Sequence of chain 1.Y:
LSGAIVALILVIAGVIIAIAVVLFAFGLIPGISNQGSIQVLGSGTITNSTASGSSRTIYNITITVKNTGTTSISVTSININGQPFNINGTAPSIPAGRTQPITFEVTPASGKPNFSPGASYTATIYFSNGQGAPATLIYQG

Binding-site contacts:
Ligand atom C2 contacts residue ASN60 of chain 1.Y at 2.4 Å.
Ligand atom C8 contacts residue SER49 of chain 1.Y at 3.9 Å.
Ligand atom C1 contacts residue GLU105 of chain 1.Y at 4.1 Å.
Ligand atom C7 contacts residue ASN60 of chain 1.Y at 3.1 Å.
Ligand atom C2 contacts residue SER49 of chain 1.Y at 4.2 Å.
Ligand atom C1 contacts residue ASN60 of chain 1.Y at 1.4 Å.
Ligand atom C4 contacts residue ASN60 of chain 1.Y at 4.2 Å.
Ligand atom C5 contacts residue GLU105 of chain 1.Y at 4.2 Å.
Ligand atom O5 contacts residue GLU105 of chain 1.Y at 4.3 Å.
Ligand atom O7 contacts residue ASN60 of chain 1.Y at 3.0 Å (h-bond).
Ligand atom C8 contacts residue THR47 of chain 1.Y at 3.9 Å.
Ligand atom N2 contacts residue ASN60 of chain 1.Y at 2.8 Å (h-bond).
Ligand atom C1 contacts residue SER49 of chain 1.Y at 4.0 Å.
Ligand atom C5 contacts residue ASN60 of chain 1.Y at 3.6 Å.
Ligand atom N2 contacts residue SER49 of chain 1.Y at 3.4 Å (h-bond).
Ligand atom C8 contacts residue ASN48 of chain 1.Y at 4.0 Å.
Ligand atom C7 contacts residue SER49 of chain 1.Y at 4.0 Å.
Ligand atom C8 contacts residue ASN60 of chain 1.Y at 4.3 Å.
Ligand atom C3 contacts residue ASN60 of chain 1.Y at 3.7 Å.
Ligand atom O5 contacts residue ASN60 of chain 1.Y at 2.3 Å (h-bond).

A small-molecule ligand and the protein it binds are described below.
Small molecule (SMILES): CC(=O)N[C@H]1[C@H](O[C@H]2[C@H](O)[C@@H](NC(C)=O)CO[C@@H]2CO)O[C@H](CO)[C@@H](O)[C@@H]1O